Sequence of chain 1.B:
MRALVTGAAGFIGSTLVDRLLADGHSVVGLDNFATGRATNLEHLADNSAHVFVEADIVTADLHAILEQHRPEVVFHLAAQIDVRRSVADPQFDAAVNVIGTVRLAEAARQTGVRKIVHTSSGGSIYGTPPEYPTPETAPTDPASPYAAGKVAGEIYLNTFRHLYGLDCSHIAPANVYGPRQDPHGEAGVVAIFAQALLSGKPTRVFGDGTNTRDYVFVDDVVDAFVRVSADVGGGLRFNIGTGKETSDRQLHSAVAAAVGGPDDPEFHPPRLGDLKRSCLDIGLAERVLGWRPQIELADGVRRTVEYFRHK

A protein and the small-molecule ligand that binds it are described below.
Small molecule (SMILES): O=c1ccn([C@@H]2O[C@H](CO[P](=O)(O)O[P](=O)(O)O[C@H]3O[C@H](CO)[C@H](O)[C@H](O)[C@H]3O)[C@@H](O)[C@H]2O)c(=O)[nH]1

Binding-site contacts:
Ligand atom C2 contacts residue ARG204 of chain 1.B at 3.6 Å.
Ligand atom O4D contacts residue VAL189 of chain 1.B at 3.3 Å.
Ligand atom N1 contacts residue VAL189 of chain 1.B at 3.5 Å.
Ligand atom C4 contacts residue PHE206 of chain 1.B at 3.5 Å (hydrophobic).
Ligand atom O3' contacts residue NAD1 of chain 1.F at 3.3 Å.
Ligand atom O3' contacts residue SER121 of chain 1.B at 2.8 Å (h-bond).
Ligand atom O2 contacts residue PHE193 of chain 1.B at 3.6 Å.
Ligand atom O3A contacts residue ASN175 of chain 1.B at 3.5 Å (h-bond).
Ligand atom O4' contacts residue TYR146 of chain 1.B at 2.9 Å (h-bond).
Ligand atom O2D contacts residue PHE206 of chain 1.B at 3.4 Å.
Ligand atom C3D contacts residue ASP248 of chain 1.B at 3.4 Å.
Ligand atom C2 contacts residue VAL189 of chain 1.B at 3.6 Å (hydrophobic).
Ligand atom O2 contacts residue VAL205 of chain 1.B at 3.6 Å.
Ligand atom C4D contacts residue TYR215 of chain 1.B at 3.6 Å (hydrophobic).
Ligand atom O2B contacts residue ASN175 of chain 1.B at 3.0 Å (h-bond).
Ligand atom O6' contacts residue GLY188 of chain 1.B at 3.6 Å (h-bond).
Ligand atom O2 contacts residue ARG204 of chain 1.B at 3.6 Å (salt-bridge).
Ligand atom O5' contacts residue ILE81 of chain 1.B at 3.5 Å (h-bond).
Ligand atom C5 contacts residue PHE206 of chain 1.B at 3.5 Å (hydrophobic).
Ligand atom O3' contacts residue TYR146 of chain 1.B at 2.8 Å (h-bond).
Ligand atom O2B contacts residue ARG213 of chain 1.B at 2.8 Å (salt-bridge).
Ligand atom O1A contacts residue ARG271 of chain 1.B at 3.5 Å (salt-bridge).
Ligand atom O2A contacts residue GLY188 of chain 1.B at 2.9 Å (h-bond).
Ligand atom O3D contacts residue ARG213 of chain 1.B at 3.5 Å.
Ligand atom O2D contacts residue ASP248 of chain 1.B at 2.7 Å (salt-bridge).
Ligand atom O4' contacts residue ILE81 of chain 1.B at 2.9 Å (h-bond).
Ligand atom C1D contacts residue ASP248 of chain 1.B at 3.3 Å.
Ligand atom O4D contacts residue ASP248 of chain 1.B at 3.4 Å (salt-bridge).
Ligand atom O3D contacts residue ASP248 of chain 1.B at 2.6 Å (salt-bridge).
Ligand atom O2A contacts residue VAL189 of chain 1.B at 2.9 Å (h-bond).
Ligand atom C4D contacts residue ASP248 of chain 1.B at 3.5 Å.
Ligand atom O4 contacts residue ARG204 of chain 1.B at 3.6 Å.
Ligand atom C2' contacts residue TYR146 of chain 1.B at 3.6 Å (hydrophobic).
Ligand atom O1A contacts residue ARG84 of chain 1.B at 2.9 Å (salt-bridge).
Ligand atom C4' contacts residue NAD1 of chain 1.F at 3.4 Å.
Ligand atom O6' contacts residue ALA187 of chain 1.B at 3.4 Å.
Ligand atom C2D contacts residue ASP248 of chain 1.B at 3.5 Å.
Ligand atom C2D contacts residue ARG271 of chain 1.B at 3.5 Å.
Ligand atom O1B contacts residue ARG84 of chain 1.B at 2.9 Å (salt-bridge).
Ligand atom N3 contacts residue ARG204 of chain 1.B at 2.9 Å (salt-bridge).